Binding-site contacts:
Ligand atom CAU contacts residue LEU47 of chain 1.A at 3.3 Å (hydrophobic).
Ligand atom CAX contacts residue ARG43 of chain 1.A at 3.9 Å.
Ligand atom CAS contacts residue LEU47 of chain 1.A at 3.2 Å (hydrophobic).
Ligand atom OAH contacts residue ARG43 of chain 1.A at 3.9 Å.
Ligand atom CAI contacts residue ARG43 of chain 1.A at 4.5 Å.
Ligand atom CBI contacts residue LEU47 of chain 1.A at 4.3 Å (hydrophobic).
Ligand atom CAD contacts residue LEU47 of chain 1.A at 4.4 Å (hydrophobic).
Ligand atom CAE contacts residue LEU47 of chain 1.A at 4.0 Å (hydrophobic).
Ligand atom CAE contacts residue ARG43 of chain 1.A at 3.2 Å.
Ligand atom CAV contacts residue ARG43 of chain 1.A at 4.5 Å.
Ligand atom CAB contacts residue LEU130 of chain 1.D at 3.0 Å (hydrophobic).
Ligand atom OAH contacts residue PHE44 of chain 1.A at 4.2 Å.
Ligand atom CBA contacts residue LEU130 of chain 1.D at 4.4 Å (hydrophobic).
Ligand atom OAF contacts residue ARG43 of chain 1.A at 3.0 Å (salt-bridge).

Sequence of chain 1.A:
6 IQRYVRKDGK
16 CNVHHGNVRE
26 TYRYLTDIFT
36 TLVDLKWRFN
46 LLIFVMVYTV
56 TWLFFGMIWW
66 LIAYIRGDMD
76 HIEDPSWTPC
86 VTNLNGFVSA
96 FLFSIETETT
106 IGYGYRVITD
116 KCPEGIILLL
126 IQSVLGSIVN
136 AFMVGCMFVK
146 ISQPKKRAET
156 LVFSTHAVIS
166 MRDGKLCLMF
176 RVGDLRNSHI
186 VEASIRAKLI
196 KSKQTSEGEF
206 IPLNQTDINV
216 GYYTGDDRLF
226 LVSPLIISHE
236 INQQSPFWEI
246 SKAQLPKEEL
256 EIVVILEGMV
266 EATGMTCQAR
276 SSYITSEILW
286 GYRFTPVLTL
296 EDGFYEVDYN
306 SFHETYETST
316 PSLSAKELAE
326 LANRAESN

The protein below binds the small molecule below.
Small molecule (SMILES): CC(C)CCC[C@@H](C)[C@H]1CC[C@H]2[C@@H]3CC=C4C[C@@H](OC(=O)CCC(=O)O)CC[C@]4(C)[C@H]3CC[C@]12C

Sequence of chain 1.D:
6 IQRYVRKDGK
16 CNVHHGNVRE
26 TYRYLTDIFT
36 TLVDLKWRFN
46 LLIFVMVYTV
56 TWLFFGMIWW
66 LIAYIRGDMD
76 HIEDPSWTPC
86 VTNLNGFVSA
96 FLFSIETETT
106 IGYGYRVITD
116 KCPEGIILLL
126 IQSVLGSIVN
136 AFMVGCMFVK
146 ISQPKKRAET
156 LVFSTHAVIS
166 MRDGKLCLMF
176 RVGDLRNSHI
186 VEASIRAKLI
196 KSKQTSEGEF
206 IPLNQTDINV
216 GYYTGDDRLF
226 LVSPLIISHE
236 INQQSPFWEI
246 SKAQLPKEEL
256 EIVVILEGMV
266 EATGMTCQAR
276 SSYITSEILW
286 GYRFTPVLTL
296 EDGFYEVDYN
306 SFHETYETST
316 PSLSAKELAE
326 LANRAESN